Binding-site contacts:
Ligand atom C15 contacts residue ARG76 of chain 1.A at 3.3 Å.
Ligand atom C23 contacts residue ASN46 of chain 1.A at 3.6 Å.
Ligand atom C15 contacts residue ARG136 of chain 1.A at 3.5 Å.
Ligand atom C26 contacts residue THR165 of chain 1.A at 3.7 Å.
Ligand atom C13 contacts residue GLU50 of chain 1.A at 3.6 Å.
Ligand atom C22 contacts residue ASN46 of chain 1.A at 3.3 Å.
Ligand atom O20 contacts residue ARG136 of chain 1.A at 3.2 Å (salt-bridge).
Ligand atom C14 contacts residue GLU50 of chain 1.A at 3.7 Å.
Ligand atom C15 contacts residue GLY77 of chain 1.A at 3.6 Å.
Ligand atom C16 contacts residue PRO79 of chain 1.A at 3.6 Å (hydrophobic).
Ligand atom C26 contacts residue ASP73 of chain 1.A at 3.7 Å.
Ligand atom C16 contacts residue ARG76 of chain 1.A at 3.5 Å.
Ligand atom F30 contacts residue VAL167 of chain 1.A at 3.8 Å.
Ligand atom C7 contacts residue ILE78 of chain 1.A at 3.5 Å (hydrophobic).
Ligand atom C22 contacts residue ILE94 of chain 1.A at 3.6 Å (hydrophobic).
Ligand atom N25 contacts residue ASP73 of chain 1.A at 2.9 Å (salt-bridge).
Ligand atom F30 contacts residue VAL120 of chain 1.A at 3.1 Å.
Ligand atom C14 contacts residue ARG76 of chain 1.A at 3.5 Å.
Ligand atom N10 contacts residue ASP73 of chain 1.A at 2.9 Å (salt-bridge).
Ligand atom C6 contacts residue THR165 of chain 1.A at 3.7 Å.
Ligand atom C9 contacts residue ASP73 of chain 1.A at 3.7 Å.
Ligand atom N31 contacts residue ASN46 of chain 1.A at 3.0 Å (h-bond).
Ligand atom C19 contacts residue ARG76 of chain 1.A at 3.6 Å.
Ligand atom C17 contacts residue PRO79 of chain 1.A at 3.7 Å (hydrophobic).
Ligand atom C14 contacts residue GLY77 of chain 1.A at 3.4 Å.
Ligand atom O27 contacts residue ASP73 of chain 1.A at 3.6 Å.
Ligand atom C6 contacts residue ASP73 of chain 1.A at 3.8 Å.
Ligand atom C19 contacts residue PRO79 of chain 1.A at 3.8 Å (hydrophobic).
Ligand atom N31 contacts residue ASP49 of chain 1.A at 3.5 Å (salt-bridge).
Ligand atom N12 contacts residue GLU50 of chain 1.A at 3.3 Å (salt-bridge).
Ligand atom C4 contacts residue ILE78 of chain 1.A at 3.7 Å (hydrophobic).
Ligand atom N10 contacts residue THR165 of chain 1.A at 3.8 Å.
Ligand atom C3 contacts residue ASN46 of chain 1.A at 3.6 Å.
Ligand atom N25 contacts residue THR165 of chain 1.A at 3.7 Å.
Ligand atom C26 contacts residue VAL71 of chain 1.A at 3.4 Å (hydrophobic).
Ligand atom C13 contacts residue ARG76 of chain 1.A at 3.7 Å.
Ligand atom C5 contacts residue ASP73 of chain 1.A at 3.8 Å.
Ligand atom O27 contacts residue GLU50 of chain 1.A at 3.3 Å.
Ligand atom C2 contacts residue ASN46 of chain 1.A at 3.5 Å.
Ligand atom C8 contacts residue ILE78 of chain 1.A at 3.5 Å (hydrophobic).

Sequence of chain 1.A:
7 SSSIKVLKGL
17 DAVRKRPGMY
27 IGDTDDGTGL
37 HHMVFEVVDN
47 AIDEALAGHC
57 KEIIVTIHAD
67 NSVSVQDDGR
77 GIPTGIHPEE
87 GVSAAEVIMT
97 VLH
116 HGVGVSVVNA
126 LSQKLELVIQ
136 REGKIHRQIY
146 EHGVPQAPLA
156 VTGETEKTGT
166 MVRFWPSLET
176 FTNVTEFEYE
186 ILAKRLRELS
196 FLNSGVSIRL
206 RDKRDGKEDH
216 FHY

This small molecule binds to this protein.
Small molecule (SMILES): CNc1cc(F)cc2c(NCCCN)c(C(=O)Nc3ccc(C(=O)O)cc3)c(=O)[nH]c12